This small molecule binds to this protein.
Small molecule (SMILES): CCC[C@H](O)CO

Binding-site contacts:
Ligand atom O1 contacts residue VAL64 of chain 2.A at 3.9 Å.
Ligand atom C5 contacts residue LEU48 of chain 2.A at 3.8 Å (hydrophobic).
Ligand atom C5 contacts residue ARG62 of chain 2.A at 3.2 Å.
Ligand atom O1 contacts residue ALA45 of chain 2.A at 3.3 Å.
Ligand atom C5 contacts residue ALA45 of chain 2.A at 3.4 Å (hydrophobic).
Ligand atom C1 contacts residue ALA45 of chain 2.A at 4.5 Å (hydrophobic).
Ligand atom C4 contacts residue ALA45 of chain 2.A at 3.3 Å (hydrophobic).
Ligand atom C5 contacts residue ASP49 of chain 2.A at 3.0 Å.
Ligand atom C4 contacts residue ARG62 of chain 2.A at 4.0 Å.
Ligand atom C3 contacts residue ARG62 of chain 2.A at 4.3 Å.
Ligand atom O2 contacts residue ALA45 of chain 2.A at 4.0 Å.
Ligand atom C4 contacts residue ASP49 of chain 2.A at 4.2 Å.
Ligand atom C4 contacts residue VAL64 of chain 2.A at 4.2 Å (hydrophobic).
Ligand atom C4 contacts residue LEU48 of chain 2.A at 4.3 Å (hydrophobic).

Sequence of chain 2.A:
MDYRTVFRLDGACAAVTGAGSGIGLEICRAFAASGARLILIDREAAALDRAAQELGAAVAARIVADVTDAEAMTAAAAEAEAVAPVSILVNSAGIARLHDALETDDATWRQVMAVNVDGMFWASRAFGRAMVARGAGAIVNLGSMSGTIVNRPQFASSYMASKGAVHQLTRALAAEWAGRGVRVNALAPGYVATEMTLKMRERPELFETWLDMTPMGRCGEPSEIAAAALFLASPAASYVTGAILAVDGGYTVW